Sequence of chain 1.E:
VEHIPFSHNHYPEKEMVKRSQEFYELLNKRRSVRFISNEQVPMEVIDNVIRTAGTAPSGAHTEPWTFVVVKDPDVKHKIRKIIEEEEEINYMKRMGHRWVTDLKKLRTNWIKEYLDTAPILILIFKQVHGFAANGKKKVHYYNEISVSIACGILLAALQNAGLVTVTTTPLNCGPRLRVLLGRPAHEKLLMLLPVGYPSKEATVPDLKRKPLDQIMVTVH

The protein below binds the small molecule below.
Small molecule (SMILES): N[C@@H](Cc1ccc(O)c(I)c1)C(=O)O

Binding-site contacts:
Ligand atom OF contacts residue ALA100 of chain 1.F at 2.8 Å (h-bond).
Ligand atom O contacts residue THR148 of chain 1.E at 3.8 Å.
Ligand atom CD contacts residue LEU143 of chain 1.E at 3.8 Å (hydrophobic).
Ligand atom CF contacts residue LEU143 of chain 1.E at 3.5 Å (hydrophobic).
Ligand atom CG contacts residue FMN1 of chain 1.O at 3.1 Å.
Ligand atom O contacts residue LYS152 of chain 1.E at 2.4 Å (salt-bridge).
Ligand atom CB contacts residue LEU143 of chain 1.E at 3.6 Å (hydrophobic).
Ligand atom CE contacts residue FMN1 of chain 1.O at 3.8 Å.
Ligand atom CH contacts residue LEU143 of chain 1.E at 3.9 Å (hydrophobic).
Ligand atom N contacts residue THR209 of chain 1.E at 3.6 Å (h-bond).
Ligand atom C contacts residue LYS152 of chain 1.E at 3.0 Å.
Ligand atom CE contacts residue LEU143 of chain 1.E at 3.6 Å (hydrophobic).
Ligand atom OF contacts residue FMN1 of chain 1.O at 2.6 Å (h-bond).
Ligand atom CD contacts residue TRP139 of chain 1.E at 3.7 Å (hydrophobic).
Ligand atom CH contacts residue THR148 of chain 1.E at 3.5 Å.
Ligand atom CG contacts residue LEU146 of chain 1.E at 3.7 Å (hydrophobic).
Ligand atom IE contacts residue ALA100 of chain 1.F at 3.7 Å.
Ligand atom CA contacts residue FMN1 of chain 1.O at 3.6 Å.
Ligand atom O contacts residue TYR131 of chain 1.E at 2.9 Å (h-bond).
Ligand atom CB contacts residue TYR131 of chain 1.E at 3.4 Å (hydrophobic).
Ligand atom OXT contacts residue FMN1 of chain 1.O at 2.7 Å (h-bond).
Ligand atom C contacts residue GLU127 of chain 1.E at 3.4 Å.
Ligand atom C contacts residue TYR131 of chain 1.E at 3.8 Å (hydrophobic).
Ligand atom N contacts residue FMN1 of chain 1.O at 2.7 Å (h-bond).
Ligand atom IE contacts residue TYR182 of chain 1.F at 3.8 Å.
Ligand atom CC contacts residue FMN1 of chain 1.O at 3.6 Å.
Ligand atom C contacts residue FMN1 of chain 1.O at 3.4 Å.
Ligand atom OF contacts residue LEU146 of chain 1.E at 3.7 Å.
Ligand atom IE contacts residue GLY99 of chain 1.F at 3.7 Å.
Ligand atom CC contacts residue LEU143 of chain 1.E at 3.5 Å (hydrophobic).
Ligand atom OXT contacts residue GLU127 of chain 1.E at 3.4 Å (salt-bridge).
Ligand atom O contacts residue ASN149 of chain 1.E at 3.6 Å (h-bond).
Ligand atom OXT contacts residue LYS152 of chain 1.E at 3.0 Å (salt-bridge).
Ligand atom N contacts residue GLU127 of chain 1.E at 3.0 Å (salt-bridge).
Ligand atom CD contacts residue FMN1 of chain 1.O at 3.7 Å.
Ligand atom CG contacts residue LEU143 of chain 1.E at 3.7 Å (hydrophobic).
Ligand atom CF contacts residue FMN1 of chain 1.O at 3.5 Å.
Ligand atom CH contacts residue FMN1 of chain 1.O at 3.1 Å.
Ligand atom IE contacts residue TYR181 of chain 1.F at 3.7 Å.
Ligand atom CA contacts residue GLU127 of chain 1.E at 3.1 Å.

Sequence of chain 1.F:
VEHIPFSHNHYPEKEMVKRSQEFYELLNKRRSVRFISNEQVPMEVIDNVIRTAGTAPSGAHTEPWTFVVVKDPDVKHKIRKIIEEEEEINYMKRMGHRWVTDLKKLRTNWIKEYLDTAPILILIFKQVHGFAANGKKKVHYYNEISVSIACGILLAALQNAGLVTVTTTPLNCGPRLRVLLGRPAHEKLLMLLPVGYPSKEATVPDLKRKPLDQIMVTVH